Sequence of chain 1.A:
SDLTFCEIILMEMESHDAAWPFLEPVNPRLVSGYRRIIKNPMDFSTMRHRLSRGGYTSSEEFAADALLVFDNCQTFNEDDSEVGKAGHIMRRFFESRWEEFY

The protein below binds the small molecule below.
Small molecule (SMILES): Cc1c[nH]nc1CN1CCN(c2nc(-c3[nH]c(C)c4c3CCCC4=O)cs2)CC1

Binding-site contacts:
Ligand atom C26 contacts residue PHE79 of chain 1.A at 3.5 Å (hydrophobic).
Ligand atom C29 contacts residue VAL86 of chain 1.A at 3.9 Å (hydrophobic).
Ligand atom C22 contacts residue PHE25 of chain 1.A at 3.7 Å (hydrophobic).
Ligand atom O25 contacts residue VAL29 of chain 1.A at 4.1 Å.
Ligand atom C24 contacts residue VAL29 of chain 1.A at 4.0 Å (hydrophobic).
Ligand atom C14 contacts residue TRP23 of chain 1.A at 4.1 Å (hydrophobic).
Ligand atom N20 contacts residue PRO24 of chain 1.A at 2.9 Å (h-bond).
Ligand atom C23 contacts residue VAL86 of chain 1.A at 3.9 Å (hydrophobic).
Ligand atom C02 contacts residue TRP23 of chain 1.A at 3.9 Å (hydrophobic).
Ligand atom C21 contacts residue VAL29 of chain 1.A at 3.4 Å (hydrophobic).
Ligand atom C01 contacts residue LEU26 of chain 1.A at 3.6 Å (hydrophobic).
Ligand atom N05 contacts residue TRP23 of chain 1.A at 4.0 Å.
Ligand atom C24 contacts residue ASN80 of chain 1.A at 3.5 Å.
Ligand atom C12 contacts residue TRP23 of chain 1.A at 3.9 Å (hydrophobic).
Ligand atom N15 contacts residue EDO1 of chain 1.B at 3.8 Å.
Ligand atom C14 contacts residue EDO1 of chain 1.B at 3.9 Å.
Ligand atom C03 contacts residue TRP23 of chain 1.A at 3.3 Å (hydrophobic).
Ligand atom O25 contacts residue ASN80 of chain 1.A at 3.0 Å (h-bond).
Ligand atom C22 contacts residue VAL86 of chain 1.A at 4.2 Å (hydrophobic).
Ligand atom C24 contacts residue VAL86 of chain 1.A at 4.2 Å (hydrophobic).
Ligand atom S18 contacts residue EDO1 of chain 1.B at 3.8 Å.
Ligand atom C26 contacts residue ASN80 of chain 1.A at 3.2 Å.
Ligand atom S18 contacts residue TRP23 of chain 1.A at 4.0 Å.
Ligand atom C28 contacts residue VAL86 of chain 1.A at 4.2 Å (hydrophobic).
Ligand atom C22 contacts residue PRO24 of chain 1.A at 3.5 Å (hydrophobic).
Ligand atom C27 contacts residue VAL34 of chain 1.A at 3.6 Å (hydrophobic).
Ligand atom C17 contacts residue EDO1 of chain 1.B at 3.7 Å.
Ligand atom C19 contacts residue PRO24 of chain 1.A at 4.0 Å (hydrophobic).
Ligand atom C21 contacts residue VAL86 of chain 1.A at 3.9 Å (hydrophobic).
Ligand atom C13 contacts residue TRP23 of chain 1.A at 3.7 Å (hydrophobic).
Ligand atom C19 contacts residue VAL86 of chain 1.A at 4.0 Å (hydrophobic).
Ligand atom C22 contacts residue VAL29 of chain 1.A at 3.6 Å (hydrophobic).
Ligand atom C23 contacts residue VAL29 of chain 1.A at 3.6 Å (hydrophobic).
Ligand atom C24 contacts residue TYR37 of chain 1.A at 4.0 Å (hydrophobic).
Ligand atom N04 contacts residue TRP23 of chain 1.A at 3.4 Å.
Ligand atom N20 contacts residue VAL29 of chain 1.A at 4.0 Å.
Ligand atom N15 contacts residue PRO24 of chain 1.A at 4.0 Å.
Ligand atom C21 contacts residue PRO24 of chain 1.A at 3.5 Å (hydrophobic).
Ligand atom C16 contacts residue EDO1 of chain 1.B at 3.6 Å.
Ligand atom O25 contacts residue TYR37 of chain 1.A at 3.4 Å.